Sequence of chain 1.C:
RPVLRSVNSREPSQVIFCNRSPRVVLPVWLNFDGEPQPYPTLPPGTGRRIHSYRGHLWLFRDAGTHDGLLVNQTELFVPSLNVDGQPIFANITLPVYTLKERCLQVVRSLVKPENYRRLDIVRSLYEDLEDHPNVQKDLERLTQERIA

The protein below binds the small molecule below.
Small molecule (SMILES): Cc1ncsc1-c1ccc(CNC(=O)[C@@H]2C[C@@H](O)CN2C(=O)[C@@H](c2cc(OCCCCN3CCCN(c4nccc(-c5noc([C@@]6(C)CCCc7sc(N)c(C#N)c76)n5)n4)[C@@H](C)C3)no2)C(C)C)cc1

Sequence of chain 1.G:
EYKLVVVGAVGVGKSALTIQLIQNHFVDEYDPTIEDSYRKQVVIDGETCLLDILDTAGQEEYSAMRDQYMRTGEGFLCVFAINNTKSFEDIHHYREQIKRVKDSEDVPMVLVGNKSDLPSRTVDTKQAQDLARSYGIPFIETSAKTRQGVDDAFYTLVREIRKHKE

Binding-site contacts:
Ligand atom O57 contacts residue TYR47 of chain 1.C at 2.5 Å (h-bond).
Ligand atom S69 contacts residue PRO48 of chain 1.C at 3.5 Å.
Ligand atom C31 contacts residue ARG18 of chain 1.C at 3.3 Å.
Ligand atom C30 contacts residue TYR61 of chain 1.C at 3.6 Å (hydrophobic).
Ligand atom O55 contacts residue SER60 of chain 1.C at 2.6 Å (h-bond).
Ligand atom C61 contacts residue ILE58 of chain 1.C at 2.9 Å (hydrophobic).
Ligand atom C3 contacts residue TYR97 of chain 1.G at 3.5 Å (hydrophobic).
Ligand atom C10 contacts residue HIS96 of chain 1.G at 3.2 Å.
Ligand atom C41 contacts residue TYR61 of chain 1.C at 3.4 Å (hydrophobic).
Ligand atom C66 contacts residue ILE58 of chain 1.C at 3.6 Å (hydrophobic).
Ligand atom C31 contacts residue TYR61 of chain 1.C at 3.6 Å (hydrophobic).
Ligand atom C38 contacts residue TYR61 of chain 1.C at 3.4 Å (hydrophobic).
Ligand atom O55 contacts residue HIS64 of chain 1.C at 2.7 Å (h-bond).
Ligand atom N12 contacts residue GLU63 of chain 1.G at 3.5 Å (salt-bridge).
Ligand atom O37 contacts residue TYR61 of chain 1.C at 3.3 Å (h-bond).
Ligand atom N26 contacts residue GLU64 of chain 1.G at 3.4 Å (salt-bridge).
Ligand atom O55 contacts residue TYR61 of chain 1.C at 3.5 Å (h-bond).
Ligand atom O49 contacts residue TYR61 of chain 1.C at 3.2 Å.
Ligand atom N67 contacts residue ARG56 of chain 1.C at 3.4 Å.
Ligand atom C52 contacts residue TRP66 of chain 1.C at 3.5 Å (hydrophobic).
Ligand atom C44 contacts residue TYR61 of chain 1.C at 3.5 Å (hydrophobic).
Ligand atom C53 contacts residue TRP37 of chain 1.C at 3.6 Å (hydrophobic).
Ligand atom C7 contacts residue TYR97 of chain 1.G at 3.3 Å (hydrophobic).
Ligand atom N19 contacts residue HIS96 of chain 1.G at 3.2 Å (h-bond).
Ligand atom C42 contacts residue TYR61 of chain 1.C at 3.1 Å (hydrophobic).
Ligand atom N67 contacts residue PRO48 of chain 1.C at 3.4 Å.
Ligand atom C60 contacts residue ILE58 of chain 1.C at 3.2 Å (hydrophobic).
Ligand atom C15 contacts residue HIS96 of chain 1.G at 3.1 Å.
Ligand atom N16 contacts residue TYR97 of chain 1.G at 3.5 Å.
Ligand atom O57 contacts residue ARG103 of chain 1.G at 3.5 Å.
Ligand atom C68 contacts residue PRO48 of chain 1.C at 3.1 Å (hydrophobic).
Ligand atom C60 contacts residue HIS59 of chain 1.C at 3.6 Å.
Ligand atom C54 contacts residue TYR47 of chain 1.C at 3.4 Å (hydrophobic).
Ligand atom O49 contacts residue GLN100 of chain 1.G at 3.1 Å (h-bond).
Ligand atom C46 contacts residue TYR47 of chain 1.C at 3.6 Å (hydrophobic).
Ligand atom N56 contacts residue HIS59 of chain 1.C at 3.0 Å (h-bond).
Ligand atom C29 contacts residue GLU63 of chain 1.G at 3.5 Å.
Ligand atom C51 contacts residue TRP66 of chain 1.C at 3.5 Å (hydrophobic).
Ligand atom N27 contacts residue GLU64 of chain 1.G at 3.3 Å (salt-bridge).
Ligand atom N26 contacts residue ASP70 of chain 1.G at 3.5 Å (salt-bridge).